Binding-site contacts:
Ligand atom N02 contacts residue GLU243 of chain 1.A at 2.9 Å (salt-bridge).
Ligand atom C04 contacts residue HEM1 of chain 1.B at 3.9 Å.
Ligand atom O29 contacts residue HIS128 of chain 1.A at 3.9 Å.
Ligand atom N02 contacts residue MET240 of chain 1.A at 4.0 Å.
Ligand atom O09 contacts residue GLN129 of chain 1.A at 3.9 Å.
Ligand atom N02 contacts residue TYR239 of chain 1.A at 3.6 Å.
Ligand atom C06 contacts residue HEM1 of chain 1.B at 4.0 Å.
Ligand atom N01 contacts residue GLU243 of chain 1.A at 2.7 Å (salt-bridge).
Ligand atom C07 contacts residue ASN236 of chain 1.A at 3.8 Å.
Ligand atom N13 contacts residue HEM1 of chain 1.B at 2.8 Å (h-bond).
Ligand atom C10 contacts residue ILE218 of chain 1.A at 3.5 Å (hydrophobic).
Ligand atom C28 contacts residue TRP329 of chain 1.A at 3.8 Å (hydrophobic).
Ligand atom N02 contacts residue TRP238 of chain 1.A at 2.7 Å (h-bond).
Ligand atom C02 contacts residue HEM1 of chain 1.B at 3.7 Å.
Ligand atom N01 contacts residue HEM1 of chain 1.B at 3.8 Å.
Ligand atom C07 contacts residue PHE235 of chain 1.A at 3.6 Å (hydrophobic).
Ligand atom C11 contacts residue HEM1 of chain 1.B at 2.9 Å.
Ligand atom C05 contacts residue ILE218 of chain 1.A at 3.4 Å (hydrophobic).
Ligand atom N02 contacts residue HEM1 of chain 1.B at 3.4 Å.
Ligand atom O09 contacts residue GLU243 of chain 1.A at 3.5 Å (salt-bridge).
Ligand atom N21 contacts residue HEM1 of chain 1.B at 3.0 Å (h-bond).
Ligand atom C07 contacts residue GLY237 of chain 1.A at 3.5 Å.
Ligand atom C12 contacts residue HEM1 of chain 1.B at 2.9 Å.
Ligand atom C02 contacts residue GLU243 of chain 1.A at 3.6 Å.
Ligand atom C03 contacts residue HEM1 of chain 1.B at 3.4 Å.
Ligand atom O29 contacts residue HEM1 of chain 1.B at 3.4 Å (h-bond).
Ligand atom C28 contacts residue HEM1 of chain 1.B at 2.9 Å.
Ligand atom N13 contacts residue GLU243 of chain 1.A at 3.1 Å (salt-bridge).
Ligand atom C08 contacts residue GLU243 of chain 1.A at 3.3 Å.
Ligand atom C07 contacts residue HEM1 of chain 1.B at 3.5 Å.
Ligand atom C03 contacts residue GLY237 of chain 1.A at 3.8 Å.
Ligand atom C06 contacts residue GLU243 of chain 1.A at 3.5 Å.
Ligand atom N21 contacts residue TYR357 of chain 1.A at 3.9 Å.
Ligand atom C02 contacts residue TRP238 of chain 1.A at 3.7 Å (hydrophobic).
Ligand atom C10 contacts residue GLN129 of chain 1.A at 3.3 Å.
Ligand atom C02 contacts residue PRO216 of chain 1.A at 4.0 Å (hydrophobic).
Ligand atom C08 contacts residue HEM1 of chain 1.B at 3.4 Å.
Ligand atom C08 contacts residue ILE218 of chain 1.A at 3.9 Å (hydrophobic).
Ligand atom N22 contacts residue TYR357 of chain 1.A at 3.9 Å.
Ligand atom C26 contacts residue HEM1 of chain 1.B at 3.3 Å.

Sequence of chain 1.A:
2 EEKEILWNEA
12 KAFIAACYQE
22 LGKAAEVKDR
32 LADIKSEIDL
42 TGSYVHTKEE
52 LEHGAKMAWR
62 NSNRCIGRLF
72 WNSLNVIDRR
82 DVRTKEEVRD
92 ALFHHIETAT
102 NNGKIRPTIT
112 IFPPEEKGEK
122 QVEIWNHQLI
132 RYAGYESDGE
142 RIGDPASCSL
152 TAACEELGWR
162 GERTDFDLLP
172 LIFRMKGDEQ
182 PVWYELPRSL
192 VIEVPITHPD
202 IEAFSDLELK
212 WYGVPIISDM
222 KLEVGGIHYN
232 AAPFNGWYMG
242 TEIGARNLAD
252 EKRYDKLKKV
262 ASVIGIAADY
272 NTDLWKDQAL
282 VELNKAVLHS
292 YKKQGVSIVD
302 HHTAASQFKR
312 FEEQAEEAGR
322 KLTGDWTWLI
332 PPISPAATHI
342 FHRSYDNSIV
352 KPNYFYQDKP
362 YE

The protein below binds the small molecule below.
Small molecule (SMILES): Cc1cc(N)nc(COC[C@H](CN)OCc2cc(C)cc(N)n2)c1